Binding-site contacts:
Ligand atom CG contacts residue ALA57 of chain 1.A at 3.9 Å (hydrophobic).
Ligand atom C1 contacts residue PHE320 of chain 1.A at 4.0 Å (hydrophobic).
Ligand atom O contacts residue ASN370 of chain 1.A at 3.3 Å (h-bond).
Ligand atom C1 contacts residue HIS321 of chain 1.A at 4.0 Å.
Ligand atom O2 contacts residue PHE320 of chain 1.A at 4.0 Å.
Ligand atom CA contacts residue TYR99 of chain 1.A at 4.0 Å (hydrophobic).
Ligand atom N contacts residue TYR405 of chain 1.A at 2.2 Å (h-bond).
Ligand atom CE2 contacts residue GLY322 of chain 1.A at 3.8 Å.
Ligand atom CB contacts residue HIS321 of chain 1.A at 3.0 Å.
Ligand atom CB contacts residue GLY322 of chain 1.A at 3.8 Å.
Ligand atom N contacts residue ILE107 of chain 1.A at 4.0 Å.
Ligand atom CE2 contacts residue PHE320 of chain 1.A at 3.9 Å (hydrophobic).
Ligand atom O contacts residue TYR405 of chain 1.A at 3.6 Å.
Ligand atom CD1 contacts residue FAD1 of chain 1.C at 3.0 Å.
Ligand atom CG contacts residue FAD1 of chain 1.C at 3.8 Å.
Ligand atom C1 contacts residue GLY322 of chain 1.A at 4.0 Å.
Ligand atom C contacts residue ARG85 of chain 1.A at 3.6 Å.
Ligand atom O2 contacts residue MSE374 of chain 1.A at 3.0 Å.
Ligand atom CD2 contacts residue GLY322 of chain 1.A at 3.8 Å.
Ligand atom CE1 contacts residue FAD1 of chain 1.C at 3.4 Å.
Ligand atom OXT contacts residue TYR405 of chain 1.A at 4.1 Å.
Ligand atom CZ contacts residue ILE225 of chain 1.A at 3.4 Å (hydrophobic).
Ligand atom OXT contacts residue TYR99 of chain 1.A at 3.1 Å (h-bond).
Ligand atom CE1 contacts residue ILE225 of chain 1.A at 3.4 Å (hydrophobic).
Ligand atom OXT contacts residue ARG85 of chain 1.A at 2.9 Å (salt-bridge).
Ligand atom OXT contacts residue LEU214 of chain 1.A at 3.4 Å.
Ligand atom CD1 contacts residue ALA57 of chain 1.A at 3.9 Å (hydrophobic).
Ligand atom CZ contacts residue PRO319 of chain 1.A at 3.4 Å (hydrophobic).
Ligand atom CA contacts residue TYR405 of chain 1.A at 3.4 Å (hydrophobic).
Ligand atom C contacts residue TYR405 of chain 1.A at 3.8 Å (hydrophobic).
Ligand atom N1 contacts residue ALA57 of chain 1.A at 3.1 Å.
Ligand atom N1 contacts residue ILE107 of chain 1.A at 3.6 Å.
Ligand atom O2 contacts residue LEU214 of chain 1.A at 3.6 Å.
Ligand atom CD1 contacts residue LEU227 of chain 1.A at 4.0 Å (hydrophobic).
Ligand atom CE2 contacts residue PRO319 of chain 1.A at 3.4 Å (hydrophobic).
Ligand atom CG contacts residue GLY322 of chain 1.A at 4.0 Å.
Ligand atom CE2 contacts residue ILE225 of chain 1.A at 4.2 Å (hydrophobic).
Ligand atom O contacts residue ARG85 of chain 1.A at 2.9 Å (salt-bridge).
Ligand atom C contacts residue TYR99 of chain 1.A at 4.0 Å (hydrophobic).
Ligand atom CA contacts residue ILE107 of chain 1.A at 3.8 Å (hydrophobic).

Sequence of chain 1.A:
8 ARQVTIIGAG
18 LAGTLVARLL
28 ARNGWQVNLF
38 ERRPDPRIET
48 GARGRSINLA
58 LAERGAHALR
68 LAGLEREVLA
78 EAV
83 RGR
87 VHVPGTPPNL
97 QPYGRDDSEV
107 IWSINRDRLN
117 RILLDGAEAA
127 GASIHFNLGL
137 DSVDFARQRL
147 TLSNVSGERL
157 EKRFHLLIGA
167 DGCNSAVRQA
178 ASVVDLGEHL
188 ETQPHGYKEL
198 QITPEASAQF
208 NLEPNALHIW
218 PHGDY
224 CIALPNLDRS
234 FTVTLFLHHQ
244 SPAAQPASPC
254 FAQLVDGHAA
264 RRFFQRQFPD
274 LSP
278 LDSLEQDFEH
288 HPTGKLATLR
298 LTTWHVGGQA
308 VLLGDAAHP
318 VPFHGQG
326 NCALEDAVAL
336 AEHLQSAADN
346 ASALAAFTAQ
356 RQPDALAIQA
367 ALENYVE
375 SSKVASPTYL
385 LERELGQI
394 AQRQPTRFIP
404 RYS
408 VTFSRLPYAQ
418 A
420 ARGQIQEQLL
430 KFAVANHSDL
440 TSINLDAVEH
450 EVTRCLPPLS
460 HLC

This small molecule binds to this protein.
Small molecule (SMILES): Nc1ccccc1C(=O)C[C@H](N)C(=O)O